A small-molecule ligand and the protein it binds are described below.
Small molecule (SMILES): CC(=O)N[C@H]1[C@H](O[C@H]2[C@H](O)[C@@H](NC(C)=O)CO[C@@H]2CO)O[C@H](CO)[C@@H](O)[C@@H]1O

Binding-site contacts:
Ligand atom C7 contacts residue THR206 of chain 1.B at 4.4 Å.
Ligand atom O7 contacts residue ASN204 of chain 1.B at 3.5 Å (h-bond).
Ligand atom O5 contacts residue ASN204 of chain 1.B at 2.4 Å (h-bond).
Ligand atom C5 contacts residue ASN204 of chain 1.B at 3.7 Å.
Ligand atom C8 contacts residue SER244 of chain 1.B at 3.2 Å.
Ligand atom N2 contacts residue ASN204 of chain 1.B at 2.6 Å (h-bond).
Ligand atom C1 contacts residue ASN204 of chain 1.B at 1.5 Å.
Ligand atom C7 contacts residue SER244 of chain 1.B at 4.1 Å.
Ligand atom O4 contacts residue ASN204 of chain 1.B at 4.2 Å.
Ligand atom C8 contacts residue GLY205 of chain 1.B at 4.5 Å.
Ligand atom C2 contacts residue ASN204 of chain 1.B at 2.6 Å.
Ligand atom N2 contacts residue THR206 of chain 1.B at 4.3 Å.
Ligand atom C8 contacts residue GLU245 of chain 1.B at 4.5 Å.
Ligand atom O6 contacts residue ASN204 of chain 1.B at 4.4 Å.
Ligand atom O7 contacts residue HIS321 of chain 1.B at 4.5 Å.
Ligand atom O7 contacts residue SER244 of chain 1.B at 4.0 Å.
Ligand atom C7 contacts residue ASN204 of chain 1.B at 2.9 Å.
Ligand atom C8 contacts residue ASN204 of chain 1.B at 3.5 Å.
Ligand atom C4 contacts residue ASN204 of chain 1.B at 4.1 Å.
Ligand atom C8 contacts residue THR206 of chain 1.B at 3.2 Å.
Ligand atom C3 contacts residue ASN204 of chain 1.B at 3.8 Å.

Sequence of chain 1.B:
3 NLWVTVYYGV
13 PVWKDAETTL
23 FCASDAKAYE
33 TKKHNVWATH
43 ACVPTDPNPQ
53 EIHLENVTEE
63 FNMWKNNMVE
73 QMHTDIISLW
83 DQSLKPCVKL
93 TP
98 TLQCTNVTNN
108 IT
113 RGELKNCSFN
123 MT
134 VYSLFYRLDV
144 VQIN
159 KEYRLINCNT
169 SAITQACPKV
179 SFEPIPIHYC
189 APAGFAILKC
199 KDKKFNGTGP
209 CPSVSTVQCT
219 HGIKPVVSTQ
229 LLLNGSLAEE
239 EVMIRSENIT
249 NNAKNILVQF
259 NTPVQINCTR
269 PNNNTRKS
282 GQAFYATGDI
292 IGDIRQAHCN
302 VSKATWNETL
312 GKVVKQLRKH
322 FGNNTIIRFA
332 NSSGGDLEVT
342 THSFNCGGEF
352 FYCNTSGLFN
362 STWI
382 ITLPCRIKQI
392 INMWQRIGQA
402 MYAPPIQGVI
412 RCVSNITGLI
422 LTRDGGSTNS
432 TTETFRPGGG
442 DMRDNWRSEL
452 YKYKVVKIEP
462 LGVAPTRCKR